Sequence of chain 1.A:
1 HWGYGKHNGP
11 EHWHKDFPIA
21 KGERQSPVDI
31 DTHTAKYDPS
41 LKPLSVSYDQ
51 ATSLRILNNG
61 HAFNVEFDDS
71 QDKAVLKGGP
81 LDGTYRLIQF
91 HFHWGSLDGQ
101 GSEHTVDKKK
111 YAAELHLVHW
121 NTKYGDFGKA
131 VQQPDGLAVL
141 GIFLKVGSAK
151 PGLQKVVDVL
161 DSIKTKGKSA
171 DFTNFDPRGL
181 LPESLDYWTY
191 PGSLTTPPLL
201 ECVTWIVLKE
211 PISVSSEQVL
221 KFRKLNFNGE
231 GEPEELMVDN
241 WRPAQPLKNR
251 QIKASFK

Binding-site contacts:
Ligand atom O11 contacts residue ASP107 of chain 1.A at 3.7 Å.
Ligand atom CL14 contacts residue LYS110 of chain 1.A at 2.9 Å.
Ligand atom CL14 contacts residue LYS108 of chain 1.A at 4.1 Å.
Ligand atom N07 contacts residue LYS108 of chain 1.A at 3.5 Å (salt-bridge).
Ligand atom C04 contacts residue LYS109 of chain 1.A at 3.9 Å.
Ligand atom C08 contacts residue ASP107 of chain 1.A at 3.9 Å.
Ligand atom C06 contacts residue LYS108 of chain 1.A at 3.9 Å.
Ligand atom S10 contacts residue LYS108 of chain 1.A at 3.9 Å.
Ligand atom O13 contacts residue LYS108 of chain 1.A at 3.2 Å.
Ligand atom N07 contacts residue LYS109 of chain 1.A at 3.3 Å.
Ligand atom C01 contacts residue LYS110 of chain 1.A at 3.4 Å.
Ligand atom C02 contacts residue LYS108 of chain 1.A at 3.9 Å.
Ligand atom C03 contacts residue LYS109 of chain 1.A at 4.0 Å.
Ligand atom C03 contacts residue LYS108 of chain 1.A at 3.4 Å.
Ligand atom CL14 contacts residue GLY99 of chain 1.A at 4.1 Å.
Ligand atom C01 contacts residue LYS108 of chain 1.A at 4.2 Å.
Ligand atom N09 contacts residue LYS108 of chain 1.A at 3.9 Å.
Ligand atom CL14 contacts residue LYS109 of chain 1.A at 3.6 Å.
Ligand atom C08 contacts residue LYS109 of chain 1.A at 4.0 Å.
Ligand atom C04 contacts residue LYS108 of chain 1.A at 3.1 Å.
Ligand atom O11 contacts residue LYS109 of chain 1.A at 4.2 Å.
Ligand atom C03 contacts residue LYS110 of chain 1.A at 3.8 Å.
Ligand atom C04 contacts residue LYS110 of chain 1.A at 4.4 Å.
Ligand atom C02 contacts residue LYS110 of chain 1.A at 3.7 Å.
Ligand atom C06 contacts residue LYS110 of chain 1.A at 4.3 Å.
Ligand atom C08 contacts residue LYS108 of chain 1.A at 4.0 Å.
Ligand atom C05 contacts residue LYS108 of chain 1.A at 3.4 Å.
Ligand atom N09 contacts residue ASP107 of chain 1.A at 4.0 Å.

The small molecule below binds the protein below.
Small molecule (SMILES): O=C1Nc2c(Cl)cccc2S(=O)(=O)N1